A protein and the small-molecule ligand that binds it are described below.
Small molecule (SMILES): C[C@H]1O[C@@H](n2cnc3c(N)ncnc32)C[C@@H]1OP(=O)(O)OP(=O)(O)OP(=O)(O)O

Sequence of chain 1.A:
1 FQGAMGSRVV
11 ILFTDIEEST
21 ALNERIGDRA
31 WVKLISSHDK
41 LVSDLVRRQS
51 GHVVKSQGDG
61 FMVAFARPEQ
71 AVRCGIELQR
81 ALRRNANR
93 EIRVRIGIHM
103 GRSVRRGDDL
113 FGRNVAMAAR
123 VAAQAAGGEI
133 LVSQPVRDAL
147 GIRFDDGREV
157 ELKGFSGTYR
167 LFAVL

Sequence of chain 1.B:
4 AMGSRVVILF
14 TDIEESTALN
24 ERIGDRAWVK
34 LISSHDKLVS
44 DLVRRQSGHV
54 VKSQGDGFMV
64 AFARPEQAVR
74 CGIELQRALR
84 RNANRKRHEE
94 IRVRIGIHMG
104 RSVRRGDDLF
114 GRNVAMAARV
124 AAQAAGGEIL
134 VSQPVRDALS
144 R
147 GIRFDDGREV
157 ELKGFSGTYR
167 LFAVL

Binding-site contacts:
Ligand atom O2A contacts residue ASP59 of chain 1.A at 3.0 Å (salt-bridge).
Ligand atom O2A contacts residue ASP15 of chain 1.A at 3.0 Å (salt-bridge).
Ligand atom O4' contacts residue ALA121 of chain 1.B at 3.5 Å.
Ligand atom O2B contacts residue ASP59 of chain 1.A at 3.0 Å (salt-bridge).
Ligand atom C5' contacts residue ALA118 of chain 1.B at 3.5 Å (hydrophobic).
Ligand atom O2G contacts residue GLU18 of chain 1.A at 2.9 Å (salt-bridge).
Ligand atom PB contacts residue ARG122 of chain 1.B at 3.5 Å.
Ligand atom N6 contacts residue ASP111 of chain 1.B at 3.0 Å (salt-bridge).
Ligand atom C6 contacts residue GLY58 of chain 1.A at 3.4 Å.
Ligand atom O1B contacts residue THR20 of chain 1.A at 2.9 Å (h-bond).
Ligand atom O3G contacts residue MN1 of chain 1.C at 2.1 Å.
Ligand atom N6 contacts residue LEU112 of chain 1.B at 2.7 Å (h-bond).
Ligand atom O2B contacts residue ILE16 of chain 1.A at 3.1 Å (h-bond).
Ligand atom C5 contacts residue VAL117 of chain 1.B at 3.6 Å (hydrophobic).
Ligand atom O3A contacts residue MN1 of chain 1.C at 3.6 Å.
Ligand atom C2 contacts residue GLN57 of chain 1.B at 3.4 Å.
Ligand atom C5 contacts residue GLY58 of chain 1.A at 3.3 Å.
Ligand atom O2B contacts residue SER19 of chain 1.A at 2.9 Å (h-bond).
Ligand atom O1B contacts residue ARG122 of chain 1.B at 3.1 Å (salt-bridge).
Ligand atom O3G contacts residue ASP15 of chain 1.A at 3.2 Å (salt-bridge).
Ligand atom O2B contacts residue GLU18 of chain 1.A at 3.5 Å (salt-bridge).
Ligand atom PA contacts residue MN1 of chain 1.C at 3.3 Å.
Ligand atom O2G contacts residue ARG97 of chain 1.A at 3.4 Å (salt-bridge).
Ligand atom O3B contacts residue ARG122 of chain 1.B at 3.4 Å (salt-bridge).
Ligand atom PG contacts residue MN1 of chain 1.C at 3.4 Å.
Ligand atom O3G contacts residue ILE16 of chain 1.A at 3.2 Å (h-bond).
Ligand atom O2A contacts residue MN1 of chain 1.C at 2.2 Å.
Ligand atom O2B contacts residue MN1 of chain 1.C at 2.1 Å.
Ligand atom O4' contacts residue ALA118 of chain 1.B at 3.5 Å.
Ligand atom O1B contacts residue SER19 of chain 1.A at 3.4 Å (h-bond).
Ligand atom O3A contacts residue ARG122 of chain 1.B at 3.2 Å (salt-bridge).
Ligand atom O3G contacts residue ARG97 of chain 1.A at 3.0 Å (salt-bridge).
Ligand atom PB contacts residue MN1 of chain 1.C at 3.2 Å.
Ligand atom N1 contacts residue MET62 of chain 1.B at 3.5 Å (h-bond).
Ligand atom N7 contacts residue VAL117 of chain 1.B at 3.4 Å.
Ligand atom N1 contacts residue LYS55 of chain 1.B at 3.1 Å (salt-bridge).
Ligand atom C5' contacts residue THR20 of chain 1.A at 3.5 Å.
Ligand atom N3 contacts residue GLN57 of chain 1.A at 3.4 Å (h-bond).
Ligand atom O2G contacts residue GLU17 of chain 1.A at 3.6 Å.
Ligand atom PG contacts residue ARG97 of chain 1.A at 3.6 Å.